The small molecule below binds the protein below.
Small molecule (SMILES): CCC(=O)C(=O)C[C@@H](O)CO[PH](=O)O

Binding-site contacts:
Ligand atom P contacts residue SER110 of chain 1.B at 1.6 Å.
Ligand atom P contacts residue GLN111 of chain 1.B at 3.4 Å.
Ligand atom C4 contacts residue PHE55 of chain 1.B at 3.6 Å (hydrophobic).
Ligand atom O1P contacts residue SER110 of chain 1.B at 2.5 Å (h-bond).
Ligand atom O3P contacts residue GLN111 of chain 1.B at 4.1 Å.
Ligand atom O3P contacts residue SER110 of chain 1.B at 2.6 Å (h-bond).
Ligand atom O2 contacts residue PHE14 of chain 1.B at 3.6 Å.
Ligand atom O5 contacts residue PHE14 of chain 1.B at 2.9 Å (h-bond).
Ligand atom C30 contacts residue PHE55 of chain 1.B at 3.7 Å (hydrophobic).
Ligand atom O2P contacts residue SER110 of chain 1.B at 2.6 Å (h-bond).
Ligand atom C3 contacts residue PHE55 of chain 1.B at 4.1 Å (hydrophobic).
Ligand atom O5 contacts residue PHE55 of chain 1.B at 4.0 Å.
Ligand atom O30 contacts residue ALA185 of chain 1.B at 4.1 Å.
Ligand atom C1 contacts residue SER110 of chain 1.B at 3.5 Å.
Ligand atom O30 contacts residue PHE55 of chain 1.B at 3.9 Å.
Ligand atom P contacts residue HIS218 of chain 1.B at 3.8 Å.
Ligand atom O5 contacts residue LEU15 of chain 1.B at 3.9 Å.
Ligand atom C2 contacts residue PHE14 of chain 1.B at 4.1 Å (hydrophobic).
Ligand atom C1 contacts residue VAL186 of chain 1.B at 4.5 Å (hydrophobic).
Ligand atom O1P contacts residue PHE14 of chain 1.B at 4.0 Å.
Ligand atom O3P contacts residue PHE14 of chain 1.B at 4.1 Å.
Ligand atom O2P contacts residue GLY13 of chain 1.B at 3.6 Å.
Ligand atom O3P contacts residue TYR142 of chain 1.B at 4.2 Å.
Ligand atom O2P contacts residue GLN111 of chain 1.B at 2.7 Å (h-bond).
Ligand atom C3 contacts residue PHE14 of chain 1.B at 3.5 Å (hydrophobic).
Ligand atom O2P contacts residue PHE14 of chain 1.B at 2.7 Å (h-bond).
Ligand atom O2 contacts residue HIS77 of chain 1.B at 4.0 Å.
Ligand atom P contacts residue PHE14 of chain 1.B at 3.9 Å.
Ligand atom C1 contacts residue HIS218 of chain 1.B at 4.4 Å.
Ligand atom C4 contacts residue PHE14 of chain 1.B at 4.3 Å (hydrophobic).
Ligand atom C30 contacts residue PHE14 of chain 1.B at 4.2 Å (hydrophobic).
Ligand atom C31 contacts residue PHE55 of chain 1.B at 3.9 Å (hydrophobic).
Ligand atom O1P contacts residue HIS218 of chain 1.B at 2.8 Å (h-bond).
Ligand atom O2P contacts residue LEU109 of chain 1.B at 4.3 Å.

Sequence of chain 1.B:
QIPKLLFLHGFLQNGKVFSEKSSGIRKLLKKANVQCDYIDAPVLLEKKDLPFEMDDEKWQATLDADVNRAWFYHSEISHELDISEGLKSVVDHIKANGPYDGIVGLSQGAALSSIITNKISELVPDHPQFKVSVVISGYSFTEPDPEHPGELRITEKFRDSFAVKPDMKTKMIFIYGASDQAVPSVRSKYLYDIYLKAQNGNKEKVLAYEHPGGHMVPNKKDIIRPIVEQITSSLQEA